Sequence of chain 1.C:
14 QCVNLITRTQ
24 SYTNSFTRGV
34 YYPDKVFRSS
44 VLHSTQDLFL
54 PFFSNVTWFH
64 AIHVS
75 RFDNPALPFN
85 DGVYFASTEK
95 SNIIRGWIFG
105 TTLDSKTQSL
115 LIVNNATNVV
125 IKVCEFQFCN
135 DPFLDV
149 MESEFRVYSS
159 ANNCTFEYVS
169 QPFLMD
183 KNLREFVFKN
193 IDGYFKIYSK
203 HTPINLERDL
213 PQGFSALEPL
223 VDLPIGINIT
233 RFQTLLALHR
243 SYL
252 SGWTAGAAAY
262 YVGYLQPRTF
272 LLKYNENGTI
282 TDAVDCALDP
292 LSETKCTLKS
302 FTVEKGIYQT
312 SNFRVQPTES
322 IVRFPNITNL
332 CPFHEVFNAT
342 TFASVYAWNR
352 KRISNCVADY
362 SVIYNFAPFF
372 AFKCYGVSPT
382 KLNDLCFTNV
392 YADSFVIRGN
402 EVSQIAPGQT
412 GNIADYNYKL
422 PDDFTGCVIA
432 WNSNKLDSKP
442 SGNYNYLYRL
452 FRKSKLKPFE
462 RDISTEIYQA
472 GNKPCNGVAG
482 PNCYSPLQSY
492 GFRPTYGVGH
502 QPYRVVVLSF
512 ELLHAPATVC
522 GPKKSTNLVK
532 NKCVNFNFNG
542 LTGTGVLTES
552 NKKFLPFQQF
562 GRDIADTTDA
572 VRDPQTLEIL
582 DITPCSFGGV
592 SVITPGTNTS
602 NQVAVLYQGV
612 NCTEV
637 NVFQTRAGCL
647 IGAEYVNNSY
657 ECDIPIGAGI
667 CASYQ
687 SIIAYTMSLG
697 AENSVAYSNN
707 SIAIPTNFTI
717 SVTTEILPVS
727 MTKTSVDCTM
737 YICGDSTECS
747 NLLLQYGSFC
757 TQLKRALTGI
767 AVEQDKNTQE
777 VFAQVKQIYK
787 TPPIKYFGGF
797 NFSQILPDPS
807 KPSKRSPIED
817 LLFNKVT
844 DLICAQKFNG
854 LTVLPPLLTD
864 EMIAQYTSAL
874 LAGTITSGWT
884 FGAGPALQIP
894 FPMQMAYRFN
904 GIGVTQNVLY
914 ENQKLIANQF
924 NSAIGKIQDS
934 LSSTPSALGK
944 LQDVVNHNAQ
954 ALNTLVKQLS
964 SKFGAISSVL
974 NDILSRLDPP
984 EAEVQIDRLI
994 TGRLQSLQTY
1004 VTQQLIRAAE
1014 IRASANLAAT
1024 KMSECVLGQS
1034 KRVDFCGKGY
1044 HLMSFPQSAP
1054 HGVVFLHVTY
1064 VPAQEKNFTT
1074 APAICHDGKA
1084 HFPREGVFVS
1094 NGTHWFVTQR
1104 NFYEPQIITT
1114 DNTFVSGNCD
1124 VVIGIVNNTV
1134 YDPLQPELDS

This protein binds this small molecule.
Small molecule (SMILES): CC(=O)N[C@H]1[C@H](O[C@H]2[C@H](O)[C@@H](NC(C)=O)CO[C@@H]2CO)O[C@H](CO)[C@@H](O)[C@@H]1O

Binding-site contacts:
Ligand atom C1 contacts residue GLN891 of chain 1.A at 4.0 Å.
Ligand atom C4 contacts residue ALA702 of chain 1.C at 4.2 Å (hydrophobic).
Ligand atom O4 contacts residue ALA702 of chain 1.C at 3.6 Å.
Ligand atom C7 contacts residue ASN1070 of chain 1.C at 3.6 Å.
Ligand atom O6 contacts residue ALA702 of chain 1.C at 4.5 Å.
Ligand atom C8 contacts residue GLU1068 of chain 1.C at 3.4 Å.
Ligand atom C7 contacts residue ALA702 of chain 1.C at 4.0 Å (hydrophobic).
Ligand atom C6 contacts residue ALA702 of chain 1.C at 4.3 Å (hydrophobic).
Ligand atom C4 contacts residue ASN1070 of chain 1.C at 4.2 Å.
Ligand atom C3 contacts residue ALA702 of chain 1.C at 4.5 Å (hydrophobic).
Ligand atom C8 contacts residue ASN1070 of chain 1.C at 4.1 Å.
Ligand atom C8 contacts residue ALA702 of chain 1.C at 4.3 Å (hydrophobic).
Ligand atom O5 contacts residue ASN1070 of chain 1.C at 2.3 Å (h-bond).
Ligand atom C5 contacts residue ALA702 of chain 1.C at 3.8 Å (hydrophobic).
Ligand atom C3 contacts residue ASN1070 of chain 1.C at 3.8 Å.
Ligand atom C1 contacts residue ASN1070 of chain 1.C at 1.4 Å.
Ligand atom C5 contacts residue ASN1070 of chain 1.C at 3.6 Å.
Ligand atom O7 contacts residue SER700 of chain 1.C at 4.4 Å.
Ligand atom C2 contacts residue ASN1070 of chain 1.C at 2.5 Å.
Ligand atom O7 contacts residue ASN1070 of chain 1.C at 3.9 Å.
Ligand atom O7 contacts residue ALA702 of chain 1.C at 3.7 Å.
Ligand atom C8 contacts residue LYS1069 of chain 1.C at 4.2 Å.
Ligand atom N2 contacts residue ASN1070 of chain 1.C at 2.9 Å (h-bond).

Sequence of chain 1.A:
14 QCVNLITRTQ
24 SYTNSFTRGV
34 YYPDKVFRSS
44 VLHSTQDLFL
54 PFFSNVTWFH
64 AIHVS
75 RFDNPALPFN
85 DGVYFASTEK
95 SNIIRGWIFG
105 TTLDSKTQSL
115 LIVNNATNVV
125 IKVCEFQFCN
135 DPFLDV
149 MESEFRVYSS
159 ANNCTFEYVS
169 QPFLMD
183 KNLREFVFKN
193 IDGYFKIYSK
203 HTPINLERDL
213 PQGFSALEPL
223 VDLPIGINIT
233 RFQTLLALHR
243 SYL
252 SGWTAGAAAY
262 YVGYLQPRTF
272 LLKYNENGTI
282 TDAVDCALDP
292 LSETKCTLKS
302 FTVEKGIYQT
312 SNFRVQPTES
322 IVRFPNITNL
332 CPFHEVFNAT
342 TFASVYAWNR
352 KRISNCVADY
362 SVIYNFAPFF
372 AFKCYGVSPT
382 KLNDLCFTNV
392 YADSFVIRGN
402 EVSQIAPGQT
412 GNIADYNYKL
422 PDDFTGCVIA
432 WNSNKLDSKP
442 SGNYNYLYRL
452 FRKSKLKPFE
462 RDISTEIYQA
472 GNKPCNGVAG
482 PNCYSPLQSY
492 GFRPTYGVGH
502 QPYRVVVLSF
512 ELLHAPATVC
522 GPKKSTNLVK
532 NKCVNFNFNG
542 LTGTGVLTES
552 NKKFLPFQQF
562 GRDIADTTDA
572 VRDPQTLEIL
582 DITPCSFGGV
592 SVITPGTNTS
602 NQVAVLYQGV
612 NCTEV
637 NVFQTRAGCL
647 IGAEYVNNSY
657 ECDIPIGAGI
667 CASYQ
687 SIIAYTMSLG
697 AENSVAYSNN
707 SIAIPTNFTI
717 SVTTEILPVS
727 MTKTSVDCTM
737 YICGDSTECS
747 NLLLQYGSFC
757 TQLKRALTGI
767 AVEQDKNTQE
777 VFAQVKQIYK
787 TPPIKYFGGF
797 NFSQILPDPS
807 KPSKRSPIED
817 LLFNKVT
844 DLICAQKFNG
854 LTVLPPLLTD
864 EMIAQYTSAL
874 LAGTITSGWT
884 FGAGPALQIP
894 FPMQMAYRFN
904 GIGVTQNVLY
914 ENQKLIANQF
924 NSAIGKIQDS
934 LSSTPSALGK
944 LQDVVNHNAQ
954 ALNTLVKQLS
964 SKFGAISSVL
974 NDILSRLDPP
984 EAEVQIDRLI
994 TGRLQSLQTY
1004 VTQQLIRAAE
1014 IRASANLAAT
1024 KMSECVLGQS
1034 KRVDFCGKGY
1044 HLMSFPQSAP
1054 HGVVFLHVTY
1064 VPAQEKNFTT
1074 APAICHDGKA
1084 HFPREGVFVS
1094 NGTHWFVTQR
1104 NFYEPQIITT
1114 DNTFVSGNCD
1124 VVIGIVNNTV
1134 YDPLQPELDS